Binding-site contacts:
Ligand atom C7 contacts residue ASN1074 of chain 1.D at 3.5 Å.
Ligand atom O6 contacts residue ALA706 of chain 1.D at 4.4 Å.
Ligand atom C3 contacts residue ASN1074 of chain 1.D at 3.8 Å.
Ligand atom N2 contacts residue ASN1074 of chain 1.D at 2.9 Å (h-bond).
Ligand atom O5 contacts residue ASN1074 of chain 1.D at 2.4 Å (h-bond).
Ligand atom O7 contacts residue ASN1074 of chain 1.D at 3.4 Å (h-bond).
Ligand atom C2 contacts residue ASN1074 of chain 1.D at 2.5 Å.
Ligand atom C5 contacts residue ASN1074 of chain 1.D at 3.7 Å.
Ligand atom C1 contacts residue ASN1074 of chain 1.D at 1.4 Å.
Ligand atom C4 contacts residue ASN1074 of chain 1.D at 4.2 Å.
Ligand atom C8 contacts residue ASN1074 of chain 1.D at 4.0 Å.

Sequence of chain 1.D:
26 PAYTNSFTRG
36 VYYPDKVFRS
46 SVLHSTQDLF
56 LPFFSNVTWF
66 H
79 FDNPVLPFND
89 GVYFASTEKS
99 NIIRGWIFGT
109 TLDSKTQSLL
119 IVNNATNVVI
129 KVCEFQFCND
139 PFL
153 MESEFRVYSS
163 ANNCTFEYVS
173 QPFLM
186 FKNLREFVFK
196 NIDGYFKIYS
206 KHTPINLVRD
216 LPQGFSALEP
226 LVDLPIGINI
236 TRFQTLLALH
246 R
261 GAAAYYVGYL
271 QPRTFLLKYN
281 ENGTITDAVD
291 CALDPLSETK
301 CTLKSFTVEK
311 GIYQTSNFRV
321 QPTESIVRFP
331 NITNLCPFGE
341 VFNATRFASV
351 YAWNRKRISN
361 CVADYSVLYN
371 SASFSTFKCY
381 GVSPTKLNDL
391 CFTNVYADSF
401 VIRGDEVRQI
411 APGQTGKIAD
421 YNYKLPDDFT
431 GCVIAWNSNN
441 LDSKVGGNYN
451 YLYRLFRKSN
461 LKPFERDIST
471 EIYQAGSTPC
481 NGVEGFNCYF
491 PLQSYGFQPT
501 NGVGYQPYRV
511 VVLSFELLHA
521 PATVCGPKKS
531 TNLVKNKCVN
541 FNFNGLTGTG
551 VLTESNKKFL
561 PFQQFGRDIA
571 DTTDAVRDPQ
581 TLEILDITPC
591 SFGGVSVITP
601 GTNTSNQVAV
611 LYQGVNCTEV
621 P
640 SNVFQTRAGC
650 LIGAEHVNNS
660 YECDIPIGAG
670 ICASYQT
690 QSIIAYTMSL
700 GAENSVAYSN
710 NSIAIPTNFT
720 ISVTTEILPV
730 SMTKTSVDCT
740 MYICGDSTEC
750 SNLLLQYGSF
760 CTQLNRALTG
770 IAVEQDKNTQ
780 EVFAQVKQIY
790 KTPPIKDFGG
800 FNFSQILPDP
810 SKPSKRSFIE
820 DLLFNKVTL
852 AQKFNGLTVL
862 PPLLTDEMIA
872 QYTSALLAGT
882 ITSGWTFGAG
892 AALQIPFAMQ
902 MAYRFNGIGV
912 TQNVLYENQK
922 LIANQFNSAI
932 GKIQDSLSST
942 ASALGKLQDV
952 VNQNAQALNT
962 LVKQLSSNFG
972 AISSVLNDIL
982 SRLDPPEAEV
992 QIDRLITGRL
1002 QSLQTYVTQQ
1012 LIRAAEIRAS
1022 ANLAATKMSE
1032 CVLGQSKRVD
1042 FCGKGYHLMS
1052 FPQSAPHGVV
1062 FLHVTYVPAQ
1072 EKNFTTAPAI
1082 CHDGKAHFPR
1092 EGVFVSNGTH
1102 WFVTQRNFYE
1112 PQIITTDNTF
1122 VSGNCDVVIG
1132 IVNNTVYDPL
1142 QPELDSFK

The small molecule below binds the protein below.
Small molecule (SMILES): CC(=O)N[C@@H]1[C@@H](O)[C@H](O)[C@@H](CO)O[C@H]1O